Sequence of chain 1.A:
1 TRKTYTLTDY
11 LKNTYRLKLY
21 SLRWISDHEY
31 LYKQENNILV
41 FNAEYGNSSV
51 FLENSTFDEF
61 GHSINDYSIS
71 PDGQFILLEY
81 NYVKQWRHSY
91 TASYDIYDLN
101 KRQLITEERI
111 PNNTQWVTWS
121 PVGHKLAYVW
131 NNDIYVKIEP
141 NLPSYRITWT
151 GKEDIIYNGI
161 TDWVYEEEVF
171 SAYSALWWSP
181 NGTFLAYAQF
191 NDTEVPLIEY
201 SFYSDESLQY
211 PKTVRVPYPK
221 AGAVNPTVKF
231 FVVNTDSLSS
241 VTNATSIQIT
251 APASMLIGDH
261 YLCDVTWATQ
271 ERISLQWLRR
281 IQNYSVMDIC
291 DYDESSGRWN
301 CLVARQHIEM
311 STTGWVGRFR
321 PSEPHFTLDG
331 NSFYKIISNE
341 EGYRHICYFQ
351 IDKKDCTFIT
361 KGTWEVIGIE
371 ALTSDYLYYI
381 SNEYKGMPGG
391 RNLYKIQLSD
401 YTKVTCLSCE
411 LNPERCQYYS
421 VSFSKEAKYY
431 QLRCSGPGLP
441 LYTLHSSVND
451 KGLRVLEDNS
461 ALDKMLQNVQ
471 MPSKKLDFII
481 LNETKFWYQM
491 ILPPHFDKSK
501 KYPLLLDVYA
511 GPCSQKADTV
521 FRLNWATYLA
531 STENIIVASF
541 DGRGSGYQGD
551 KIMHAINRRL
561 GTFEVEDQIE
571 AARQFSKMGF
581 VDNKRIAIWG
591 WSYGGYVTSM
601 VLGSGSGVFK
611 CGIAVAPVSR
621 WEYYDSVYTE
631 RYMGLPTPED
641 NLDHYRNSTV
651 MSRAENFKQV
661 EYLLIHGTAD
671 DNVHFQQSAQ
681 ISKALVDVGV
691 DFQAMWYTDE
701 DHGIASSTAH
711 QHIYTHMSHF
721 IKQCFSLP

Binding-site contacts:
Ligand atom C3 contacts residue ASN112 of chain 1.A at 3.1 Å.
Ligand atom O7 contacts residue ASN112 of chain 1.A at 3.6 Å.
Ligand atom C8 contacts residue PRO111 of chain 1.A at 3.1 Å (hydrophobic).
Ligand atom O5 contacts residue ASN112 of chain 1.A at 2.4 Å (h-bond).
Ligand atom C2 contacts residue ASN112 of chain 1.A at 2.5 Å.
Ligand atom C7 contacts residue PRO111 of chain 1.A at 4.1 Å (hydrophobic).
Ligand atom C4 contacts residue ASN112 of chain 1.A at 3.6 Å.
Ligand atom N2 contacts residue ASN112 of chain 1.A at 2.9 Å (h-bond).
Ligand atom C5 contacts residue ASN112 of chain 1.A at 3.0 Å.
Ligand atom C7 contacts residue ASN112 of chain 1.A at 3.5 Å.
Ligand atom C8 contacts residue ASN112 of chain 1.A at 3.5 Å.
Ligand atom O3 contacts residue ASN112 of chain 1.A at 4.4 Å.
Ligand atom C6 contacts residue ASN112 of chain 1.A at 4.4 Å.
Ligand atom C1 contacts residue ASN112 of chain 1.A at 1.4 Å.

The protein below binds the small molecule below.
Small molecule (SMILES): CC(=O)N[C@H]1[C@H](O[C@H]2[C@H](O)[C@@H](NC(C)=O)CO[C@@H]2CO)O[C@H](CO)[C@@H](O)[C@@H]1O